Binding-site contacts:
Ligand atom O22 contacts residue GLY49 of chain 1.A at 3.6 Å.
Ligand atom C16 contacts residue ASP25 of chain 1.B at 3.1 Å.
Ligand atom C33 contacts residue VAL82 of chain 1.B at 3.6 Å (hydrophobic).
Ligand atom C35 contacts residue VAL82 of chain 1.B at 3.6 Å (hydrophobic).
Ligand atom C17 contacts residue ASP25 of chain 1.A at 3.5 Å.
Ligand atom C3 contacts residue ALA28 of chain 1.B at 3.4 Å (hydrophobic).
Ligand atom N1 contacts residue ASN30 of chain 1.B at 3.1 Å (h-bond).
Ligand atom N1 contacts residue ASP29 of chain 1.B at 3.7 Å.
Ligand atom C17 contacts residue ASP25 of chain 1.B at 3.2 Å.
Ligand atom C3 contacts residue ASN30 of chain 1.B at 3.5 Å.
Ligand atom C4 contacts residue ALA28 of chain 1.B at 3.5 Å (hydrophobic).
Ligand atom N20 contacts residue GLY27 of chain 1.A at 3.2 Å (h-bond).
Ligand atom C1 contacts residue ASN30 of chain 1.B at 3.7 Å.
Ligand atom O10 contacts residue ILE50 of chain 1.A at 3.6 Å.
Ligand atom C06 contacts residue GLY27 of chain 1.A at 3.5 Å.
Ligand atom F2 contacts residue ILE50 of chain 1.A at 3.0 Å.
Ligand atom C16 contacts residue GLY27 of chain 1.B at 3.7 Å.
Ligand atom C12 contacts residue GLY27 of chain 1.B at 3.4 Å.
Ligand atom S1 contacts residue GLY48 of chain 1.B at 3.7 Å.
Ligand atom O18 contacts residue GLY27 of chain 1.A at 3.4 Å.
Ligand atom O10 contacts residue GLY49 of chain 1.B at 3.2 Å.
Ligand atom N2 contacts residue ASN30 of chain 1.B at 2.9 Å (h-bond).
Ligand atom C79 contacts residue ASN30 of chain 1.B at 3.4 Å.
Ligand atom O1 contacts residue ASP29 of chain 1.A at 3.4 Å (salt-bridge).
Ligand atom F1 contacts residue VAL82 of chain 1.B at 3.5 Å.
Ligand atom C32 contacts residue ASP25 of chain 1.B at 3.1 Å.
Ligand atom O1 contacts residue ASN30 of chain 1.A at 3.1 Å (h-bond).
Ligand atom F2 contacts residue GLY49 of chain 1.A at 2.9 Å.
Ligand atom F2 contacts residue PRO81 of chain 1.B at 3.2 Å.
Ligand atom C3 contacts residue ILE32 of chain 1.B at 3.6 Å (hydrophobic).
Ligand atom O2 contacts residue ASP29 of chain 1.A at 2.9 Å (salt-bridge).
Ligand atom C7 contacts residue ASP29 of chain 1.A at 3.6 Å.
Ligand atom C7 contacts residue ASN30 of chain 1.A at 3.6 Å.
Ligand atom O18 contacts residue ASP25 of chain 1.B at 2.6 Å (salt-bridge).
Ligand atom O18 contacts residue ASP25 of chain 1.A at 2.8 Å (salt-bridge).
Ligand atom C49 contacts residue GLY48 of chain 1.A at 3.2 Å.
Ligand atom C59 contacts residue GLY48 of chain 1.A at 3.0 Å.
Ligand atom C6 contacts residue GLY48 of chain 1.B at 3.4 Å.
Ligand atom C32 contacts residue GLY27 of chain 1.A at 3.7 Å.
Ligand atom F1 contacts residue ARG8 of chain 1.B at 3.5 Å.

Sequence of chain 1.A:
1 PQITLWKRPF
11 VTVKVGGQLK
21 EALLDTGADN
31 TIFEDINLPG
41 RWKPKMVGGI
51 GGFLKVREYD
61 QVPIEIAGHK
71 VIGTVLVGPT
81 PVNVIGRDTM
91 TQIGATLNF

Sequence of chain 1.B:
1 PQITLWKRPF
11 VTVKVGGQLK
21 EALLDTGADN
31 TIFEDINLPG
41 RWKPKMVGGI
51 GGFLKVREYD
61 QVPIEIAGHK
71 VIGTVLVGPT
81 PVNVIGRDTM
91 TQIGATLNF

A protein and the small-molecule ligand that binds it are described below.
Small molecule (SMILES): CC(C)CN(C[C@@H](O)[C@H](Cc1cc(F)cc(F)c1)NC(=O)O[C@H]1[C@H]2CO[C@H]3OC[C@@H]1[C@H]3C2)S(=O)(=O)c1ccc2nc(NC3CC3)sc2c1